Binding-site contacts:
Ligand atom O3A contacts residue THR333 of chain 1.EB at 3.1 Å (h-bond).
Ligand atom O2G contacts residue ASN331 of chain 1.EB at 3.8 Å.
Ligand atom O3' contacts residue GLY332 of chain 1.EB at 3.1 Å (h-bond).
Ligand atom C4 contacts residue THR99 of chain 1.EB at 3.1 Å.
Ligand atom C3' contacts residue THR99 of chain 1.EB at 3.1 Å.
Ligand atom O3G contacts residue ASN331 of chain 1.EB at 3.8 Å.
Ligand atom O1G contacts residue ASN331 of chain 1.EB at 1.4 Å.
Ligand atom O2A contacts residue THR336 of chain 1.EB at 3.7 Å.
Ligand atom N1 contacts residue THR99 of chain 1.EB at 3.6 Å (h-bond).
Ligand atom C4' contacts residue THR99 of chain 1.EB at 3.6 Å.
Ligand atom O2A contacts residue SER101 of chain 1.EB at 3.7 Å.
Ligand atom N3B contacts residue SER101 of chain 1.EB at 3.8 Å.
Ligand atom N9 contacts residue THR99 of chain 1.EB at 3.3 Å.
Ligand atom C5' contacts residue THR99 of chain 1.EB at 3.4 Å.
Ligand atom PG contacts residue GLY102 of chain 1.EB at 3.8 Å.
Ligand atom PG contacts residue GLY103 of chain 1.EB at 2.8 Å.
Ligand atom N3B contacts residue GLY332 of chain 1.EB at 3.9 Å.
Ligand atom O2B contacts residue THR336 of chain 1.EB at 3.0 Å (h-bond).
Ligand atom O1G contacts residue GLY332 of chain 1.EB at 3.8 Å.
Ligand atom C5 contacts residue THR99 of chain 1.EB at 3.2 Å.
Ligand atom N7 contacts residue THR99 of chain 1.EB at 3.8 Å.
Ligand atom N3 contacts residue PHE306 of chain 1.EB at 3.6 Å.
Ligand atom O1B contacts residue THR333 of chain 1.EB at 3.8 Å.
Ligand atom O1G contacts residue GLY103 of chain 1.EB at 3.6 Å.
Ligand atom C1' contacts residue THR99 of chain 1.EB at 3.6 Å.
Ligand atom O3G contacts residue GLY103 of chain 1.EB at 1.9 Å (h-bond).
Ligand atom C6 contacts residue THR99 of chain 1.EB at 3.5 Å.
Ligand atom N3B contacts residue ASN331 of chain 1.EB at 3.5 Å.
Ligand atom C2 contacts residue PHE306 of chain 1.EB at 3.7 Å (hydrophobic).
Ligand atom O3G contacts residue GLY102 of chain 1.EB at 2.6 Å.
Ligand atom C8 contacts residue THR99 of chain 1.EB at 3.5 Å.
Ligand atom N6 contacts residue ASP98 of chain 1.EB at 3.8 Å.
Ligand atom O2G contacts residue GLY103 of chain 1.EB at 2.9 Å (h-bond).
Ligand atom C2 contacts residue THR99 of chain 1.EB at 3.5 Å.
Ligand atom N3 contacts residue THR99 of chain 1.EB at 3.2 Å (h-bond).
Ligand atom C2' contacts residue THR99 of chain 1.EB at 3.0 Å.
Ligand atom O1B contacts residue LYS335 of chain 1.EB at 2.5 Å.
Ligand atom PG contacts residue ASN331 of chain 1.EB at 2.9 Å.
Ligand atom O3G contacts residue GLU104 of chain 1.EB at 2.5 Å (salt-bridge).
Ligand atom O3G contacts residue SER101 of chain 1.EB at 3.5 Å (h-bond).

Sequence of chain 1.EB:
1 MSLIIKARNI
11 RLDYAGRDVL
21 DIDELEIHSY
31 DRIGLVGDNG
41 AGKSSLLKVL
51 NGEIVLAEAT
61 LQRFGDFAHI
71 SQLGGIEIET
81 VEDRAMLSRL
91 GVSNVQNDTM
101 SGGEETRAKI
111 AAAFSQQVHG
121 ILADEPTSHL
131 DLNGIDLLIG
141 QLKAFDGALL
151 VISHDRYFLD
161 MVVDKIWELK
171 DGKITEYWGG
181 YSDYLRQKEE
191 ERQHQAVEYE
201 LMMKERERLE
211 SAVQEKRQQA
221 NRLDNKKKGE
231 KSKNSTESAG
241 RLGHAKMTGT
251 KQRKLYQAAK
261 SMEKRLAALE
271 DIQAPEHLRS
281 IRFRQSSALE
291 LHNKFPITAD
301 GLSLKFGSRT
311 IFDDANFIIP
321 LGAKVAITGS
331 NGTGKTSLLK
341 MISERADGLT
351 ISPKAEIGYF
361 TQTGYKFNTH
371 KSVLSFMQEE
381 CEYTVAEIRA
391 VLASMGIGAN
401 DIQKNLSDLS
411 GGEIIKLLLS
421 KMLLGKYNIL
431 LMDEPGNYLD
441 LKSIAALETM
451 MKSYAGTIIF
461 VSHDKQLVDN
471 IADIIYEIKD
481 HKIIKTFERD

The protein below binds the small molecule below.
Small molecule (SMILES): Nc1ncnc2c1ncn2[C@@H]1O[C@H](CO[P](=O)(O)O[P](=O)(O)NP(=O)(O)O)[C@@H](O)[C@H]1O